This protein binds this small molecule.
Small molecule (SMILES): CC(=O)N[C@@H]1[C@@H](O)[C@H](O)[C@@H](CO)O[C@H]1O

Sequence of chain 1.B:
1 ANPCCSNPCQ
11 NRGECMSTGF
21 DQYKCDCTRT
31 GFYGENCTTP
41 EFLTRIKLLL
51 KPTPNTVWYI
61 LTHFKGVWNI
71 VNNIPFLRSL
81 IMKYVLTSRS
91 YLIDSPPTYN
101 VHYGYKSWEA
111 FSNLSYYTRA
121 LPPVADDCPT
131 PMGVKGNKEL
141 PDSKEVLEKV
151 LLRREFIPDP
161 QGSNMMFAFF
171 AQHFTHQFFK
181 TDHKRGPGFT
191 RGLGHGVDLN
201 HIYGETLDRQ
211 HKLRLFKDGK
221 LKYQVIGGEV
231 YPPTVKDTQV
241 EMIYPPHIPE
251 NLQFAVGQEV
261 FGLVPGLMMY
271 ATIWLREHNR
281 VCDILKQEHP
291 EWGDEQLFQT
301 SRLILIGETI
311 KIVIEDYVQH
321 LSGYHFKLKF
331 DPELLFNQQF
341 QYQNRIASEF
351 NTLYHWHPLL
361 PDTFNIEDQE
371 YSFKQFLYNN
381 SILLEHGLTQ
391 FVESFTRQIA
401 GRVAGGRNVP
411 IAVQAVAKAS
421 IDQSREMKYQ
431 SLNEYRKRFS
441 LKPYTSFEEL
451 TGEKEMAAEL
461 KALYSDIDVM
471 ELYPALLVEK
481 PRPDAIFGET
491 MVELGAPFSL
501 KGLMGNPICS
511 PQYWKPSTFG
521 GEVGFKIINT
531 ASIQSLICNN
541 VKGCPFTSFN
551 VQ

Binding-site contacts:
Ligand atom C4 contacts residue ASN36 of chain 1.B at 4.2 Å.
Ligand atom C7 contacts residue GLU35 of chain 1.B at 3.6 Å.
Ligand atom N2 contacts residue ASN36 of chain 1.B at 2.9 Å (h-bond).
Ligand atom C6 contacts residue TYR23 of chain 1.B at 4.4 Å (hydrophobic).
Ligand atom O6 contacts residue PRO8 of chain 1.B at 4.0 Å.
Ligand atom C2 contacts residue ASN36 of chain 1.B at 2.5 Å.
Ligand atom C2 contacts residue GLU35 of chain 1.B at 4.2 Å.
Ligand atom C5 contacts residue PRO8 of chain 1.B at 4.1 Å (hydrophobic).
Ligand atom C8 contacts residue ASN36 of chain 1.B at 4.5 Å.
Ligand atom C6 contacts residue PRO8 of chain 1.B at 3.7 Å (hydrophobic).
Ligand atom O7 contacts residue ASN36 of chain 1.B at 3.2 Å (h-bond).
Ligand atom O6 contacts residue SER6 of chain 1.B at 4.3 Å.
Ligand atom C1 contacts residue GLU35 of chain 1.B at 4.4 Å.
Ligand atom C3 contacts residue TYR23 of chain 1.B at 4.5 Å (hydrophobic).
Ligand atom N2 contacts residue GLU35 of chain 1.B at 3.1 Å (salt-bridge).
Ligand atom C2 contacts residue TYR23 of chain 1.B at 4.4 Å (hydrophobic).
Ligand atom C8 contacts residue GLU35 of chain 1.B at 3.2 Å.
Ligand atom C1 contacts residue TYR23 of chain 1.B at 3.3 Å (hydrophobic).
Ligand atom C5 contacts residue ASN36 of chain 1.B at 3.7 Å.
Ligand atom C1 contacts residue ASN36 of chain 1.B at 1.4 Å.
Ligand atom C6 contacts residue SER6 of chain 1.B at 3.9 Å.
Ligand atom O5 contacts residue TYR23 of chain 1.B at 3.5 Å (h-bond).
Ligand atom C7 contacts residue ASN36 of chain 1.B at 3.3 Å.
Ligand atom O5 contacts residue ASN36 of chain 1.B at 2.4 Å (h-bond).
Ligand atom C5 contacts residue TYR23 of chain 1.B at 3.5 Å (hydrophobic).
Ligand atom C3 contacts residue ASN36 of chain 1.B at 3.8 Å.
Ligand atom O5 contacts residue PRO8 of chain 1.B at 3.8 Å.